Sequence of chain 10.A:
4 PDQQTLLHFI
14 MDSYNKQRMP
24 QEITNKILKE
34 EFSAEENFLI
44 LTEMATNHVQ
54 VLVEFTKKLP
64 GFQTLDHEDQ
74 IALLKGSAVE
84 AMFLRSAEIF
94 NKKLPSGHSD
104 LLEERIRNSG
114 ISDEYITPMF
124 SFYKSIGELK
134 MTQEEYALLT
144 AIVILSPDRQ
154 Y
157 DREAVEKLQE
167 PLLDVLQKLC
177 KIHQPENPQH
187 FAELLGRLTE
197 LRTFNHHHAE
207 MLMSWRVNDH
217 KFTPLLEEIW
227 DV

Binding-site contacts:
Ligand atom C1 contacts residue THR45 of chain 10.A at 3.8 Å.
Ligand atom C35 contacts residue PHE86 of chain 10.A at 3.4 Å (hydrophobic).
Ligand atom C24 contacts residue THR27 of chain 10.A at 3.8 Å.
Ligand atom O29 contacts residue ARG88 of chain 10.A at 2.9 Å (salt-bridge).
Ligand atom C27 contacts residue ARG88 of chain 10.A at 3.6 Å.
Ligand atom C3 contacts residue THR45 of chain 10.A at 3.5 Å.
Ligand atom C34 contacts residue TYR126 of chain 10.A at 3.4 Å (hydrophobic).
Ligand atom C23 contacts residue SER99 of chain 10.A at 3.6 Å.
Ligand atom N21 contacts residue MET22 of chain 10.A at 3.3 Å.
Ligand atom C19 contacts residue ARG88 of chain 10.A at 3.6 Å.
Ligand atom O5 contacts residue TRP211 of chain 10.A at 3.2 Å.
Ligand atom C12 contacts residue ALA48 of chain 10.A at 3.7 Å (hydrophobic).
Ligand atom C23 contacts residue THR27 of chain 10.A at 3.3 Å.
Ligand atom O5 contacts residue HIS204 of chain 10.A at 3.6 Å.
Ligand atom C20 contacts residue ILE92 of chain 10.A at 3.5 Å (hydrophobic).
Ligand atom C33 contacts residue MET122 of chain 10.A at 3.9 Å (hydrophobic).
Ligand atom N6 contacts residue TRP211 of chain 10.A at 3.6 Å.
Ligand atom CL32 contacts residue ILE114 of chain 10.A at 3.8 Å.
Ligand atom CL37 contacts residue MET85 of chain 10.A at 3.6 Å.
Ligand atom C33 contacts residue TYR126 of chain 10.A at 3.5 Å (hydrophobic).
Ligand atom CL37 contacts residue HIS204 of chain 10.A at 3.5 Å.
Ligand atom C2 contacts residue LEU44 of chain 10.A at 3.8 Å (hydrophobic).
Ligand atom C19 contacts residue HIS51 of chain 10.A at 3.8 Å.
Ligand atom O28 contacts residue LEU97 of chain 10.A at 3.4 Å.
Ligand atom C18 contacts residue HIS51 of chain 10.A at 3.7 Å.
Ligand atom C20 contacts residue MET22 of chain 10.A at 3.7 Å (hydrophobic).
Ligand atom N6 contacts residue HIS204 of chain 10.A at 3.0 Å (h-bond).
Ligand atom C34 contacts residue SER89 of chain 10.A at 3.8 Å.
Ligand atom C22 contacts residue MET22 of chain 10.A at 3.7 Å (hydrophobic).
Ligand atom C34 contacts residue PHE86 of chain 10.A at 3.6 Å (hydrophobic).
Ligand atom C25 contacts residue ILE92 of chain 10.A at 3.3 Å (hydrophobic).
Ligand atom C3 contacts residue PHE41 of chain 10.A at 3.5 Å (hydrophobic).
Ligand atom C9 contacts residue LEU44 of chain 10.A at 3.5 Å (hydrophobic).
Ligand atom C2 contacts residue THR45 of chain 10.A at 3.7 Å.
Ligand atom C1 contacts residue TRP226 of chain 10.A at 3.7 Å (hydrophobic).
Ligand atom C27 contacts residue LEU97 of chain 10.A at 3.5 Å (hydrophobic).
Ligand atom C3 contacts residue TRP211 of chain 10.A at 3.8 Å (hydrophobic).
Ligand atom C24 contacts residue ILE92 of chain 10.A at 3.6 Å (hydrophobic).
Ligand atom C26 contacts residue ILE92 of chain 10.A at 3.6 Å (hydrophobic).
Ligand atom O28 contacts residue SER99 of chain 10.A at 2.8 Å (h-bond).

The small molecule below binds the protein below.
Small molecule (SMILES): CC(C)c1onc(-c2c(Cl)cccc2Cl)c1COc1ccc(-c2ccc3nc(C(=O)O)ccc3c2)cc1